Binding-site contacts:
Ligand atom O7 contacts residue ASN212 of chain 11.B at 4.5 Å.
Ligand atom C3 contacts residue ASN212 of chain 11.B at 3.8 Å.
Ligand atom C1 contacts residue ILE211 of chain 11.B at 4.1 Å (hydrophobic).
Ligand atom C5 contacts residue ASN212 of chain 11.B at 3.7 Å.
Ligand atom C2 contacts residue ASN212 of chain 11.B at 2.5 Å.
Ligand atom N2 contacts residue ASN212 of chain 11.B at 2.9 Å (h-bond).
Ligand atom O6 contacts residue ASN212 of chain 11.B at 4.4 Å.
Ligand atom N2 contacts residue ILE211 of chain 11.B at 4.0 Å.
Ligand atom O5 contacts residue ASN212 of chain 11.B at 2.4 Å (h-bond).
Ligand atom C1 contacts residue ASN212 of chain 11.B at 1.4 Å.
Ligand atom C4 contacts residue ASN212 of chain 11.B at 4.2 Å.
Ligand atom C7 contacts residue ASN212 of chain 11.B at 3.9 Å.

Sequence of chain 11.B:
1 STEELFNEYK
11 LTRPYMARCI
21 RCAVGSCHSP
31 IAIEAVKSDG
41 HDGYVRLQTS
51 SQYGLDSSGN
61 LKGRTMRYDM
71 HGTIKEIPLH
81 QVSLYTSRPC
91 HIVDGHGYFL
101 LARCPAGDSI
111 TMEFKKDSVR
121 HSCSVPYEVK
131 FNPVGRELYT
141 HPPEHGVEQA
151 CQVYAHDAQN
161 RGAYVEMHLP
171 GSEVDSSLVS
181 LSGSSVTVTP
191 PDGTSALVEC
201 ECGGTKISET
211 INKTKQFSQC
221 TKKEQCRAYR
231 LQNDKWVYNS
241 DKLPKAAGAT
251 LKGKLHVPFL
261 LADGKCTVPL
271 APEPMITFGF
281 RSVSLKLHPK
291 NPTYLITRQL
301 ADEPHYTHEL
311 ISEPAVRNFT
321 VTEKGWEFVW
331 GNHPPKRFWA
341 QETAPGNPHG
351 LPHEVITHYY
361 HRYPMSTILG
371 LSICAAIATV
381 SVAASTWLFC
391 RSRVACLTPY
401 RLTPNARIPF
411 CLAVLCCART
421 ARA

This small molecule binds to this protein.
Small molecule (SMILES): CC(=O)N[C@@H]1[C@@H](O)[C@H](O)[C@@H](CO)O[C@H]1O